Sequence of chain 1.E:
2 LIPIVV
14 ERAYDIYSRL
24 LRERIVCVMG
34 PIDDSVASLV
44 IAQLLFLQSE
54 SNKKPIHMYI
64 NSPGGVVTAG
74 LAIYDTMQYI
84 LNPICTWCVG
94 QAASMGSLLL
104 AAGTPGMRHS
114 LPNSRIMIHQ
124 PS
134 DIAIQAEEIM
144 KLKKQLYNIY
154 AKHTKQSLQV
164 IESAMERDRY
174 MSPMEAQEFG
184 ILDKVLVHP

Binding-site contacts:
Ligand atom C05 contacts residue SER52 of chain 1.D at 3.9 Å.
Ligand atom C29 contacts residue LEU48 of chain 1.D at 3.6 Å (hydrophobic).
Ligand atom C04 contacts residue SER52 of chain 1.D at 3.4 Å.
Ligand atom C21 contacts residue TYR82 of chain 1.D at 3.6 Å (hydrophobic).
Ligand atom C11 contacts residue TYR62 of chain 1.E at 3.3 Å (hydrophobic).
Ligand atom C23 contacts residue HIS60 of chain 1.E at 3.8 Å.
Ligand atom N13 contacts residue TYR62 of chain 1.E at 3.0 Å (h-bond).
Ligand atom O26 contacts residue GLU26 of chain 1.E at 3.4 Å.
Ligand atom C04 contacts residue GLU26 of chain 1.E at 3.4 Å.
Ligand atom N09 contacts residue ILE28 of chain 1.E at 3.8 Å.
Ligand atom C14 contacts residue TRP90 of chain 1.E at 3.5 Å (hydrophobic).
Ligand atom C12 contacts residue TYR62 of chain 1.E at 3.3 Å (hydrophobic).
Ligand atom C16 contacts residue TYR62 of chain 1.E at 3.3 Å (hydrophobic).
Ligand atom C25 contacts residue HIS60 of chain 1.E at 3.5 Å.
Ligand atom C18 contacts residue ILE44 of chain 1.D at 3.8 Å (hydrophobic).
Ligand atom C10 contacts residue TYR62 of chain 1.E at 3.3 Å (hydrophobic).
Ligand atom C22 contacts residue TYR82 of chain 1.D at 3.3 Å (hydrophobic).
Ligand atom C03 contacts residue SER52 of chain 1.D at 3.6 Å.
Ligand atom C23 contacts residue TRP90 of chain 1.E at 3.6 Å (hydrophobic).
Ligand atom N19 contacts residue VAL92 of chain 1.E at 3.2 Å.
Ligand atom CL01 contacts residue PHE49 of chain 1.D at 3.5 Å.
Ligand atom C03 contacts residue ARG22 of chain 1.E at 3.6 Å.
Ligand atom C30 contacts residue LEU48 of chain 1.D at 3.7 Å (hydrophobic).
Ligand atom N19 contacts residue ILE44 of chain 1.D at 3.6 Å.
Ligand atom C18 contacts residue TYR62 of chain 1.E at 3.6 Å (hydrophobic).
Ligand atom C18 contacts residue VAL92 of chain 1.E at 3.6 Å (hydrophobic).
Ligand atom C25 contacts residue ILE28 of chain 1.E at 3.8 Å (hydrophobic).
Ligand atom N19 contacts residue TYR62 of chain 1.E at 3.2 Å.
Ligand atom O28 contacts residue LEU48 of chain 1.D at 3.6 Å.
Ligand atom C20 contacts residue THR79 of chain 1.D at 3.6 Å.
Ligand atom C24 contacts residue HIS60 of chain 1.E at 3.3 Å.
Ligand atom CL01 contacts residue ARG22 of chain 1.E at 3.5 Å.
Ligand atom C25 contacts residue GLU26 of chain 1.E at 3.6 Å.
Ligand atom C30 contacts residue LEU23 of chain 1.E at 3.5 Å (hydrophobic).
Ligand atom C24 contacts residue TYR62 of chain 1.E at 3.3 Å (hydrophobic).
Ligand atom CL01 contacts residue LEU23 of chain 1.E at 3.5 Å.
Ligand atom C30 contacts residue PHE49 of chain 1.D at 3.9 Å (hydrophobic).
Ligand atom C23 contacts residue TYR62 of chain 1.E at 3.6 Å (hydrophobic).
Ligand atom C03 contacts residue GLU26 of chain 1.E at 3.5 Å.
Ligand atom C02 contacts residue LEU23 of chain 1.E at 3.8 Å (hydrophobic).

This protein binds this small molecule.
Small molecule (SMILES): Cn1c2c(c(=O)n(Cc3ccc(Cl)cc3)c1=O)CN(Cc1cccc(C#N)c1)CC2

Sequence of chain 1.D:
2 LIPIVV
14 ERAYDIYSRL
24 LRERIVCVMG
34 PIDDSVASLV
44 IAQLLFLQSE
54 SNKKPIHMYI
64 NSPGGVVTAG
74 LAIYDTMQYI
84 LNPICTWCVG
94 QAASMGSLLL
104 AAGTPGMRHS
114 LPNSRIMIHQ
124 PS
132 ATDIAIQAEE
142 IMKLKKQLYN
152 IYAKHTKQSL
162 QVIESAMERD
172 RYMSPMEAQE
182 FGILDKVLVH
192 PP